Sequence of chain 11.E:
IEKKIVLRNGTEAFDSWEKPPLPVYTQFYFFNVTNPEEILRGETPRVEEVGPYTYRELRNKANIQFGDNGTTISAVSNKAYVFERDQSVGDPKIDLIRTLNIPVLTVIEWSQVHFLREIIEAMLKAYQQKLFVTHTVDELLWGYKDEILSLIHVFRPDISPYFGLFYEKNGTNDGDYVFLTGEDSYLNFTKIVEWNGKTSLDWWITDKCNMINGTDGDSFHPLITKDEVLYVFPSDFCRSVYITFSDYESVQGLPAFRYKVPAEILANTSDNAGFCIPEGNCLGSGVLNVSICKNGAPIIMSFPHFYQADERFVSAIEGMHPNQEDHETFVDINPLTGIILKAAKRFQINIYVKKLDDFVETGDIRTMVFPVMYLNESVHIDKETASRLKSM

This small molecule binds to this protein.
Small molecule (SMILES): CC(=O)N[C@H]1[C@H](O[C@H]2[C@H](O)[C@@H](NC(C)=O)CO[C@@H]2CO)O[C@H](CO)[C@@H](O[C@@H]2O[C@H](CO)[C@@H](O)[C@H](O)[C@@H]2O)[C@@H]1O

Binding-site contacts:
Ligand atom C5 contacts residue ASN225 of chain 11.E at 3.6 Å.
Ligand atom C2 contacts residue ASP283 of chain 11.E at 3.8 Å.
Ligand atom C7 contacts residue ASN225 of chain 11.E at 3.2 Å.
Ligand atom C1 contacts residue LYS220 of chain 11.E at 4.2 Å.
Ligand atom C4 contacts residue MET223 of chain 11.E at 4.0 Å (hydrophobic).
Ligand atom O3 contacts residue ASP283 of chain 11.E at 4.3 Å.
Ligand atom O7 contacts residue LYS220 of chain 11.E at 4.0 Å.
Ligand atom C5 contacts residue LYS220 of chain 11.E at 4.0 Å.
Ligand atom C1 contacts residue LYS220 of chain 11.E at 4.0 Å.
Ligand atom O5 contacts residue LYS220 of chain 11.E at 3.4 Å.
Ligand atom O7 contacts residue ARG251 of chain 11.E at 4.3 Å.
Ligand atom C5 contacts residue MET223 of chain 11.E at 4.0 Å (hydrophobic).
Ligand atom C4 contacts residue LYS220 of chain 11.E at 3.4 Å.
Ligand atom C3 contacts residue ASN225 of chain 11.E at 3.8 Å.
Ligand atom O3 contacts residue LYS220 of chain 11.E at 3.8 Å.
Ligand atom C2 contacts residue LYS220 of chain 11.E at 3.7 Å.
Ligand atom C7 contacts residue SER252 of chain 11.E at 3.5 Å.
Ligand atom C2 contacts residue ASN225 of chain 11.E at 2.5 Å.
Ligand atom O7 contacts residue SER252 of chain 11.E at 2.9 Å (h-bond).
Ligand atom N2 contacts residue ASN225 of chain 11.E at 3.0 Å (h-bond).
Ligand atom C3 contacts residue MET223 of chain 11.E at 3.7 Å (hydrophobic).
Ligand atom O4 contacts residue LYS220 of chain 11.E at 4.2 Å.
Ligand atom O5 contacts residue ASN225 of chain 11.E at 2.3 Å (h-bond).
Ligand atom C8 contacts residue ARG251 of chain 11.E at 3.5 Å.
Ligand atom C7 contacts residue ARG251 of chain 11.E at 4.0 Å.
Ligand atom C3 contacts residue LYS220 of chain 11.E at 4.1 Å.
Ligand atom C1 contacts residue ASN225 of chain 11.E at 1.4 Å.
Ligand atom O6 contacts residue TYR243 of chain 11.E at 4.0 Å.
Ligand atom N2 contacts residue LYS220 of chain 11.E at 4.1 Å.
Ligand atom C6 contacts residue LYS220 of chain 11.E at 4.0 Å.
Ligand atom O7 contacts residue ASN225 of chain 11.E at 2.9 Å (h-bond).
Ligand atom O7 contacts residue MET223 of chain 11.E at 3.5 Å.
Ligand atom O4 contacts residue MET223 of chain 11.E at 3.7 Å.
Ligand atom C4 contacts residue ASN225 of chain 11.E at 4.2 Å.
Ligand atom C7 contacts residue MET223 of chain 11.E at 3.6 Å (hydrophobic).
Ligand atom C6 contacts residue ASP283 of chain 11.E at 3.8 Å.
Ligand atom C8 contacts residue MET223 of chain 11.E at 3.3 Å (hydrophobic).
Ligand atom N2 contacts residue MET223 of chain 11.E at 3.8 Å.
Ligand atom O6 contacts residue ASP283 of chain 11.E at 3.8 Å.
Ligand atom C8 contacts residue SER252 of chain 11.E at 3.4 Å.